Sequence of chain 1.B:
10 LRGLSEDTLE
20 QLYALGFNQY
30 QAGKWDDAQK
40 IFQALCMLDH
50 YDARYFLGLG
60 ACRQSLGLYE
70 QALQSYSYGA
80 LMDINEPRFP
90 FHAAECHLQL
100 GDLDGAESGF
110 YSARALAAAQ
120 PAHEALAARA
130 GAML

The small molecule below binds the protein below.
Small molecule (SMILES): CC(C)C[C@H](NC(=O)[C@H](C)NC(=O)[C@@H](N)C(C)C)C(=O)N[C@H](C(=O)N1CCC[C@H]1C(=O)N1CCC[C@H]1C=O)[C@@H](C)O

Binding-site contacts:
Ligand atom N contacts residue TYR22 of chain 1.B at 3.7 Å.
Ligand atom C contacts residue PHE26 of chain 1.B at 4.1 Å (hydrophobic).
Ligand atom C contacts residue ARG87 of chain 1.B at 3.9 Å.
Ligand atom N contacts residue TYR29 of chain 1.B at 3.6 Å (h-bond).
Ligand atom CG2 contacts residue TYR75 of chain 1.B at 3.8 Å (hydrophobic).
Ligand atom CD2 contacts residue ALA60 of chain 1.B at 3.9 Å (hydrophobic).
Ligand atom O contacts residue TYR29 of chain 1.B at 3.4 Å (h-bond).
Ligand atom OG1 contacts residue ARG87 of chain 1.B at 2.9 Å (salt-bridge).
Ligand atom O contacts residue ARG87 of chain 1.B at 3.2 Å (salt-bridge).
Ligand atom CA contacts residue HIS91 of chain 1.B at 3.8 Å.
Ligand atom CG contacts residue ALA23 of chain 1.B at 3.8 Å (hydrophobic).
Ligand atom N contacts residue ARG87 of chain 1.B at 3.4 Å (salt-bridge).
Ligand atom CB contacts residue ALA23 of chain 1.B at 4.1 Å (hydrophobic).
Ligand atom CB contacts residue PHE26 of chain 1.B at 3.6 Å (hydrophobic).
Ligand atom CB contacts residue ARG87 of chain 1.B at 4.0 Å.
Ligand atom CA contacts residue TYR29 of chain 1.B at 4.0 Å (hydrophobic).
Ligand atom CD2 contacts residue LEU56 of chain 1.B at 3.8 Å (hydrophobic).
Ligand atom CG2 contacts residue ALA60 of chain 1.B at 3.8 Å (hydrophobic).
Ligand atom CG2 contacts residue GLN63 of chain 1.B at 3.4 Å.
Ligand atom CB contacts residue TYR29 of chain 1.B at 3.7 Å (hydrophobic).
Ligand atom CD contacts residue PHE26 of chain 1.B at 4.0 Å (hydrophobic).
Ligand atom CB contacts residue ARG53 of chain 1.B at 4.0 Å.
Ligand atom CD2 contacts residue GLY57 of chain 1.B at 3.6 Å.
Ligand atom O contacts residue PHE26 of chain 1.B at 3.6 Å.
Ligand atom C contacts residue TYR22 of chain 1.B at 3.7 Å (hydrophobic).
Ligand atom CD1 contacts residue PHE41 of chain 1.B at 4.0 Å (hydrophobic).
Ligand atom CG2 contacts residue HIS91 of chain 1.B at 3.6 Å.
Ligand atom O contacts residue PHE26 of chain 1.B at 3.7 Å.
Ligand atom CB contacts residue ALA60 of chain 1.B at 3.7 Å (hydrophobic).
Ligand atom CB contacts residue TYR22 of chain 1.B at 3.7 Å (hydrophobic).
Ligand atom CA contacts residue ARG87 of chain 1.B at 3.9 Å.
Ligand atom CD1 contacts residue PHE26 of chain 1.B at 4.0 Å (hydrophobic).
Ligand atom C contacts residue TYR29 of chain 1.B at 4.1 Å (hydrophobic).
Ligand atom CD1 contacts residue TYR29 of chain 1.B at 3.5 Å (hydrophobic).
Ligand atom CB contacts residue HIS91 of chain 1.B at 3.8 Å.
Ligand atom CD1 contacts residue GLY57 of chain 1.B at 3.9 Å.
Ligand atom CG1 contacts residue HIS91 of chain 1.B at 3.4 Å.
Ligand atom O contacts residue TYR22 of chain 1.B at 2.6 Å (h-bond).
Ligand atom C contacts residue PHE26 of chain 1.B at 3.9 Å (hydrophobic).
Ligand atom CG1 contacts residue ALA60 of chain 1.B at 4.0 Å (hydrophobic).